This protein binds this small molecule.
Small molecule (SMILES): OC[C@H]1O[C@@H](O[C@H]2[C@H](O)[C@@H](O)[C@H](O[C@H]3[C@H](O)[C@@H](O)[C@H](O[C@H]4[C@H](O)[C@@H](O)[C@H](O[C@H]5[C@H](O)[C@@H](O)[C@H](O)O[C@@H]5CO)O[C@@H]4CO)O[C@@H]3CO)O[C@@H]2CO)[C@H](O)[C@@H](O)[C@@H]1O

Sequence of chain 1.A:
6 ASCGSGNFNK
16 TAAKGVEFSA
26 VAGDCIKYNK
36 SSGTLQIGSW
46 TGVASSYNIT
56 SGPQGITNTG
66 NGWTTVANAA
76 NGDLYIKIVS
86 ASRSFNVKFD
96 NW

Binding-site contacts:
Ligand atom O4 contacts residue TRP68 of chain 1.A at 2.9 Å (h-bond).
Ligand atom C1 contacts residue TRP97 of chain 1.A at 3.9 Å (hydrophobic).
Ligand atom C4 contacts residue TRP68 of chain 1.A at 4.0 Å (hydrophobic).
Ligand atom C4 contacts residue TRP97 of chain 1.A at 3.9 Å (hydrophobic).
Ligand atom C5 contacts residue TRP97 of chain 1.A at 3.5 Å (hydrophobic).
Ligand atom C6 contacts residue TRP45 of chain 1.A at 4.0 Å (hydrophobic).
Ligand atom C6 contacts residue TRP68 of chain 1.A at 4.4 Å (hydrophobic).
Ligand atom O4 contacts residue TRP45 of chain 1.A at 4.2 Å.
Ligand atom O3 contacts residue LYS93 of chain 1.A at 3.4 Å (salt-bridge).
Ligand atom C3 contacts residue LYS93 of chain 1.A at 4.0 Å.
Ligand atom O2 contacts residue TRP97 of chain 1.A at 4.2 Å.
Ligand atom C1 contacts residue TRP45 of chain 1.A at 3.8 Å (hydrophobic).
Ligand atom O6 contacts residue GLU22 of chain 1.A at 3.6 Å (salt-bridge).
Ligand atom C4 contacts residue TRP45 of chain 1.A at 3.9 Å (hydrophobic).
Ligand atom C3 contacts residue TRP45 of chain 1.A at 3.8 Å (hydrophobic).
Ligand atom O6 contacts residue TRP45 of chain 1.A at 4.0 Å.
Ligand atom O3 contacts residue TRP45 of chain 1.A at 4.0 Å.
Ligand atom O5 contacts residue TRP45 of chain 1.A at 3.8 Å.
Ligand atom O3 contacts residue TRP97 of chain 1.A at 4.3 Å.
Ligand atom O2 contacts residue LYS93 of chain 1.A at 2.9 Å (salt-bridge).
Ligand atom O2 contacts residue TRP45 of chain 1.A at 4.0 Å.
Ligand atom C6 contacts residue TRP97 of chain 1.A at 3.8 Å (hydrophobic).
Ligand atom C3 contacts residue TRP68 of chain 1.A at 4.0 Å (hydrophobic).
Ligand atom C2 contacts residue TRP68 of chain 1.A at 3.5 Å (hydrophobic).
Ligand atom O6 contacts residue TRP97 of chain 1.A at 4.1 Å.
Ligand atom O5 contacts residue TRP68 of chain 1.A at 3.4 Å (h-bond).
Ligand atom C2 contacts residue TRP97 of chain 1.A at 3.8 Å (hydrophobic).
Ligand atom O4 contacts residue TRP97 of chain 1.A at 3.5 Å.
Ligand atom C5 contacts residue TRP45 of chain 1.A at 3.7 Å (hydrophobic).
Ligand atom C3 contacts residue TRP97 of chain 1.A at 3.9 Å (hydrophobic).
Ligand atom O5 contacts residue TRP97 of chain 1.A at 4.1 Å.
Ligand atom C2 contacts residue TRP45 of chain 1.A at 4.3 Å (hydrophobic).
Ligand atom C1 contacts residue TRP68 of chain 1.A at 3.5 Å (hydrophobic).
Ligand atom C2 contacts residue LYS93 of chain 1.A at 4.0 Å.
Ligand atom O2 contacts residue TRP68 of chain 1.A at 4.4 Å.
Ligand atom O3 contacts residue TRP68 of chain 1.A at 3.9 Å.